Sequence of chain 1.B:
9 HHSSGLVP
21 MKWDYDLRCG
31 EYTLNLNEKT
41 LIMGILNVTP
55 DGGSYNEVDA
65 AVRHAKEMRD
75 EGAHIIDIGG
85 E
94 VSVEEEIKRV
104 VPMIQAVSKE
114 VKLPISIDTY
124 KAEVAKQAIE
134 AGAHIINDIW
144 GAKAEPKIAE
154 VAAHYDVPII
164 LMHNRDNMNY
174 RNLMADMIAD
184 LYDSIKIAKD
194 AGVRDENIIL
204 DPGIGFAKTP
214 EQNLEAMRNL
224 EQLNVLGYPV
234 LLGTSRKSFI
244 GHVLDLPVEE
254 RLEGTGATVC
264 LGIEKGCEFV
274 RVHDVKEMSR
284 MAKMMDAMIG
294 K

A small-molecule ligand and the protein it binds are described below.
Small molecule (SMILES): CN1CC(C(=O)O)=Nc2c1nc(N)[nH]c2=O

Binding-site contacts:
Ligand atom C12 contacts residue PHE209 of chain 1.B at 3.4 Å (hydrophobic).
Ligand atom C5 contacts residue MET165 of chain 1.B at 3.8 Å (hydrophobic).
Ligand atom C5 contacts residue ASN140 of chain 1.B at 3.7 Å.
Ligand atom C16 contacts residue ARG274 of chain 1.B at 3.6 Å.
Ligand atom C12 contacts residue ARG274 of chain 1.B at 3.6 Å.
Ligand atom C8 contacts residue MET165 of chain 1.B at 3.6 Å (hydrophobic).
Ligand atom N4 contacts residue ARG274 of chain 1.B at 3.7 Å.
Ligand atom C2 contacts residue ASP121 of chain 1.B at 3.1 Å.
Ligand atom C10 contacts residue ARG274 of chain 1.B at 3.6 Å.
Ligand atom C5 contacts residue ARG274 of chain 1.B at 3.7 Å.
Ligand atom N11 contacts residue LYS240 of chain 1.B at 3.0 Å (salt-bridge).
Ligand atom N6 contacts residue ASN140 of chain 1.B at 2.8 Å (h-bond).
Ligand atom N11 contacts residue ARG274 of chain 1.B at 3.6 Å (salt-bridge).
Ligand atom C2 contacts residue ILE142 of chain 1.B at 3.7 Å (hydrophobic).
Ligand atom C2 contacts residue ARG274 of chain 1.B at 3.5 Å.
Ligand atom N7 contacts residue ASP204 of chain 1.B at 2.9 Å (salt-bridge).
Ligand atom O9 contacts residue MET165 of chain 1.B at 3.9 Å.
Ligand atom O15 contacts residue LYS240 of chain 1.B at 3.0 Å.
Ligand atom C10 contacts residue LYS240 of chain 1.B at 3.7 Å.
Ligand atom C12 contacts residue LYS240 of chain 1.B at 3.9 Å.
Ligand atom C3 contacts residue ARG274 of chain 1.B at 3.6 Å.
Ligand atom N6 contacts residue ASP204 of chain 1.B at 3.1 Å (salt-bridge).
Ligand atom C8 contacts residue LYS240 of chain 1.B at 3.6 Å.
Ligand atom N1 contacts residue ILE142 of chain 1.B at 3.7 Å.
Ligand atom O9 contacts residue GLY236 of chain 1.B at 3.2 Å (h-bond).
Ligand atom N6 contacts residue ILE163 of chain 1.B at 3.9 Å.
Ligand atom C10 contacts residue PHE209 of chain 1.B at 3.9 Å (hydrophobic).
Ligand atom O15 contacts residue PHE209 of chain 1.B at 3.7 Å.
Ligand atom N11 contacts residue PHE209 of chain 1.B at 3.3 Å.
Ligand atom C5 contacts residue ASP204 of chain 1.B at 3.5 Å.
Ligand atom N7 contacts residue MET165 of chain 1.B at 3.5 Å (h-bond).
Ligand atom C13 contacts residue SO41 of chain 1.H at 3.8 Å.
Ligand atom N4 contacts residue ASN140 of chain 1.B at 3.4 Å (h-bond).
Ligand atom O9 contacts residue LYS240 of chain 1.B at 2.7 Å (salt-bridge).
Ligand atom N4 contacts residue ILE142 of chain 1.B at 3.9 Å.
Ligand atom N6 contacts residue LEU234 of chain 1.B at 3.5 Å.
Ligand atom N1 contacts residue ARG274 of chain 1.B at 3.4 Å.
Ligand atom C13 contacts residue PHE209 of chain 1.B at 3.5 Å (hydrophobic).
Ligand atom O14 contacts residue SO41 of chain 1.H at 3.0 Å (h-bond).
Ligand atom C3 contacts residue ILE142 of chain 1.B at 3.8 Å (hydrophobic).